A protein and the small-molecule ligand that binds it are described below.
Small molecule (SMILES): CC(=O)N[C@@H]1[C@@H](O)[C@H](O)[C@@H](CO)O[C@H]1O

Sequence of chain 1.A:
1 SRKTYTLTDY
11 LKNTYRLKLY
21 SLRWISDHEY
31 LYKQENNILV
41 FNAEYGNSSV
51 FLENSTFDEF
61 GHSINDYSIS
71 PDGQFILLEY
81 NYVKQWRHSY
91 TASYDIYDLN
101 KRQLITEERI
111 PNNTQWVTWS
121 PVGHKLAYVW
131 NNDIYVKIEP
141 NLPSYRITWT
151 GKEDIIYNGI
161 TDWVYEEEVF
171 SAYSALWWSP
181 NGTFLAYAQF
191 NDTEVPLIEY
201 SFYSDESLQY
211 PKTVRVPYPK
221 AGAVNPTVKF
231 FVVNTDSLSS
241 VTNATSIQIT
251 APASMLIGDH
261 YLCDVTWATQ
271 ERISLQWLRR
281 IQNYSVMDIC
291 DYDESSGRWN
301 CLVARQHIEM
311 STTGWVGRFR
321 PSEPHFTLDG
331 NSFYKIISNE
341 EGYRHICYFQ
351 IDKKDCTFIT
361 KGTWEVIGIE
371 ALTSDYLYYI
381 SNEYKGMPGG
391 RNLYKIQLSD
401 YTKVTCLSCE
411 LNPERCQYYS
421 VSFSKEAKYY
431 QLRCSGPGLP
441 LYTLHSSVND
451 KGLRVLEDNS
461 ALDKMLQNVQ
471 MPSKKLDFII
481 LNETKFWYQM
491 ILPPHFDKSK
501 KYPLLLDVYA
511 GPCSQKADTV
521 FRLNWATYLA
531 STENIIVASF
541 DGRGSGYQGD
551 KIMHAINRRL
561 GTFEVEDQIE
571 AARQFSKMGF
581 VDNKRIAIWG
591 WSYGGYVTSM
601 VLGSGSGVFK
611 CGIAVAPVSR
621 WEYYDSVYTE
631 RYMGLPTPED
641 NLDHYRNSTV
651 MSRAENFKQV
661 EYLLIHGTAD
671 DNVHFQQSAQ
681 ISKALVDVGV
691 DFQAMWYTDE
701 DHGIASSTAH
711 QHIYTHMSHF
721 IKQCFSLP

Binding-site contacts:
Ligand atom N2 contacts residue GLU35 of chain 1.A at 4.2 Å.
Ligand atom C7 contacts residue ASN54 of chain 1.A at 3.1 Å.
Ligand atom C4 contacts residue ASN37 of chain 1.A at 4.2 Å.
Ligand atom C1 contacts residue ASN54 of chain 1.A at 1.4 Å.
Ligand atom C4 contacts residue ASN54 of chain 1.A at 4.2 Å.
Ligand atom O5 contacts residue ASN54 of chain 1.A at 2.4 Å (h-bond).
Ligand atom C1 contacts residue GLU35 of chain 1.A at 3.8 Å.
Ligand atom C8 contacts residue ASN54 of chain 1.A at 4.4 Å.
Ligand atom O5 contacts residue GLU35 of chain 1.A at 4.4 Å.
Ligand atom O6 contacts residue ASN37 of chain 1.A at 4.1 Å.
Ligand atom C5 contacts residue ASN37 of chain 1.A at 3.7 Å.
Ligand atom C7 contacts residue ASN36 of chain 1.A at 4.4 Å.
Ligand atom C3 contacts residue ASN54 of chain 1.A at 3.9 Å.
Ligand atom C2 contacts residue ASN37 of chain 1.A at 4.3 Å.
Ligand atom C1 contacts residue ASN37 of chain 1.A at 3.5 Å.
Ligand atom C6 contacts residue ASN37 of chain 1.A at 3.5 Å.
Ligand atom O7 contacts residue ASN54 of chain 1.A at 2.6 Å (h-bond).
Ligand atom O7 contacts residue GLU35 of chain 1.A at 3.7 Å.
Ligand atom C8 contacts residue ASN36 of chain 1.A at 4.2 Å.
Ligand atom N2 contacts residue ASN54 of chain 1.A at 3.0 Å (h-bond).
Ligand atom C8 contacts residue GLU35 of chain 1.A at 4.0 Å.
Ligand atom C7 contacts residue GLU35 of chain 1.A at 3.7 Å.
Ligand atom C6 contacts residue ASN54 of chain 1.A at 4.2 Å.
Ligand atom C4 contacts residue GLU35 of chain 1.A at 4.3 Å.
Ligand atom O5 contacts residue ASN37 of chain 1.A at 2.9 Å (h-bond).
Ligand atom O3 contacts residue GLU35 of chain 1.A at 4.2 Å.
Ligand atom O7 contacts residue ASN36 of chain 1.A at 3.8 Å.
Ligand atom C5 contacts residue ASN54 of chain 1.A at 3.7 Å.
Ligand atom C2 contacts residue ASN54 of chain 1.A at 2.6 Å.
Ligand atom C2 contacts residue GLU35 of chain 1.A at 3.7 Å.